Binding-site contacts:
Ligand atom C6 contacts residue ILE462 of chain 1.D at 3.8 Å (hydrophobic).
Ligand atom C6 contacts residue GLY457 of chain 1.D at 3.4 Å.
Ligand atom O2 contacts residue LEU476 of chain 1.D at 4.3 Å.
Ligand atom C2 contacts residue ILE462 of chain 1.D at 3.9 Å (hydrophobic).
Ligand atom O4 contacts residue VAL463 of chain 1.D at 4.3 Å.
Ligand atom O6 contacts residue PRO461 of chain 1.D at 3.5 Å.
Ligand atom C2 contacts residue PHE485 of chain 1.D at 3.5 Å (hydrophobic).
Ligand atom O4 contacts residue ASN466 of chain 1.D at 2.9 Å (h-bond).
Ligand atom O6 contacts residue GLN458 of chain 1.D at 4.1 Å.
Ligand atom O2 contacts residue ASN466 of chain 1.D at 3.5 Å.
Ligand atom O5 contacts residue VAL463 of chain 1.D at 3.6 Å.
Ligand atom C2 contacts residue ASN466 of chain 1.D at 4.0 Å.
Ligand atom O3 contacts residue ASP470 of chain 1.D at 2.7 Å (salt-bridge).
Ligand atom C6 contacts residue PRO461 of chain 1.D at 3.5 Å (hydrophobic).
Ligand atom O3 contacts residue ARG480 of chain 1.D at 3.3 Å (salt-bridge).
Ligand atom C6 contacts residue LEU459 of chain 1.D at 3.8 Å (hydrophobic).
Ligand atom C1 contacts residue PHE485 of chain 1.D at 3.5 Å (hydrophobic).
Ligand atom O6 contacts residue PRO460 of chain 1.D at 4.2 Å.
Ligand atom C1 contacts residue ASN466 of chain 1.D at 3.1 Å.
Ligand atom O2 contacts residue MET467 of chain 1.D at 3.0 Å (h-bond).
Ligand atom C2 contacts residue HIS465 of chain 1.D at 3.6 Å.
Ligand atom O5 contacts residue PHE485 of chain 1.D at 3.4 Å.
Ligand atom O5 contacts residue ILE462 of chain 1.D at 3.7 Å.
Ligand atom C2 contacts residue ASP470 of chain 1.D at 4.0 Å.
Ligand atom O6 contacts residue LEU459 of chain 1.D at 3.5 Å.
Ligand atom O6 contacts residue GLY457 of chain 1.D at 2.3 Å (h-bond).
Ligand atom C3 contacts residue ILE462 of chain 1.D at 4.3 Å (hydrophobic).
Ligand atom O2 contacts residue ASP470 of chain 1.D at 2.8 Å (salt-bridge).
Ligand atom C1 contacts residue VAL463 of chain 1.D at 3.5 Å (hydrophobic).
Ligand atom O2 contacts residue ARG480 of chain 1.D at 3.7 Å.
Ligand atom C4 contacts residue VAL463 of chain 1.D at 3.9 Å (hydrophobic).
Ligand atom O2 contacts residue PHE485 of chain 1.D at 3.9 Å.
Ligand atom O3 contacts residue VAL463 of chain 1.D at 4.2 Å.
Ligand atom O6 contacts residue ILE462 of chain 1.D at 3.1 Å (h-bond).
Ligand atom C3 contacts residue ASP470 of chain 1.D at 4.0 Å.
Ligand atom O5 contacts residue ASN466 of chain 1.D at 4.2 Å.
Ligand atom C4 contacts residue ILE462 of chain 1.D at 3.9 Å (hydrophobic).
Ligand atom C2 contacts residue MET467 of chain 1.D at 4.3 Å (hydrophobic).
Ligand atom O2 contacts residue HIS465 of chain 1.D at 3.5 Å (h-bond).
Ligand atom O3 contacts residue LEU476 of chain 1.D at 4.3 Å.

Sequence of chain 1.D:
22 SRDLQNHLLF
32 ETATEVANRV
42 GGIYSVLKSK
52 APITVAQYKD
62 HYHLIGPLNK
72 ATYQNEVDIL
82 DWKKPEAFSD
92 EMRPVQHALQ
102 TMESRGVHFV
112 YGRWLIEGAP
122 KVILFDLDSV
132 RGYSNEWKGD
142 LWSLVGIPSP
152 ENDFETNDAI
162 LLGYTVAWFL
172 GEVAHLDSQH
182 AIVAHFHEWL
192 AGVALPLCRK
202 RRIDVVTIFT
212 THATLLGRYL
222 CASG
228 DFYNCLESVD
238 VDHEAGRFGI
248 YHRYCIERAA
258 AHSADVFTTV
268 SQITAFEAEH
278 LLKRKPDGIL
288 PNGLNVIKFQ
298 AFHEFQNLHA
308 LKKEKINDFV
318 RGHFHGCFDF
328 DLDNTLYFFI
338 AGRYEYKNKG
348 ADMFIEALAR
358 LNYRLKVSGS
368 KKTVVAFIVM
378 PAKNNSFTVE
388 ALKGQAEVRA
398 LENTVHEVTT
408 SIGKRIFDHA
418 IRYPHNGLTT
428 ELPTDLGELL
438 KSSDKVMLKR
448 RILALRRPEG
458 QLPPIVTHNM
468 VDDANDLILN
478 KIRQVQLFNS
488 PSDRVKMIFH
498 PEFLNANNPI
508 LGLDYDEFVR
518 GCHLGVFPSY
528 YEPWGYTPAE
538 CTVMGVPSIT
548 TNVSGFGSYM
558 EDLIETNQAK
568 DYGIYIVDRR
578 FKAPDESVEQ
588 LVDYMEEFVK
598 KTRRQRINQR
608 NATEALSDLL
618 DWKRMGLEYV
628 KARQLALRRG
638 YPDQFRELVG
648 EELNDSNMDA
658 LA

A protein and the small-molecule ligand that binds it are described below.
Small molecule (SMILES): OC[C@H]1O[C@H](O[C@H]2[C@H](O)[C@@H](O)[C@@H](O[C@H]3[C@H](O)[C@@H](O)[C@@H](O[C@H]4[C@H](O)[C@@H](O)[C@@H](O)O[C@@H]4CO)O[C@@H]3CO)O[C@@H]2CO)[C@H](O)[C@@H](O)[C@@H]1O